Binding-site contacts:
Ligand atom C contacts residue ASN1069 of chain 6.E at 3.7 Å.
Ligand atom CG1 contacts residue PHE1068 of chain 6.E at 3.6 Å (hydrophobic).
Ligand atom NH1 contacts residue ASP1073 of chain 6.E at 3.4 Å (salt-bridge).
Ligand atom CZ contacts residue GLN1074 of chain 6.E at 3.4 Å.
Ligand atom N contacts residue ASN1069 of chain 6.E at 3.0 Å (h-bond).
Ligand atom CZ contacts residue ASP1073 of chain 6.E at 3.6 Å.
Ligand atom C contacts residue THR1065 of chain 6.E at 3.7 Å.
Ligand atom CD contacts residue ASN1069 of chain 6.E at 3.7 Å.
Ligand atom OD1 contacts residue LYS431 of chain 6.HD at 2.6 Å (salt-bridge).
Ligand atom CG2 contacts residue PHE1068 of chain 6.E at 3.6 Å (hydrophobic).
Ligand atom CD1 contacts residue ILE1053 of chain 6.E at 3.6 Å (hydrophobic).
Ligand atom CG contacts residue THR1065 of chain 6.E at 3.6 Å.
Ligand atom CA contacts residue ASN1069 of chain 6.E at 3.4 Å.
Ligand atom NE contacts residue GLN1074 of chain 6.E at 3.6 Å (h-bond).
Ligand atom NH1 contacts residue GLN1074 of chain 6.E at 3.8 Å.
Ligand atom NH2 contacts residue ASP1073 of chain 6.E at 3.0 Å (salt-bridge).
Ligand atom CG contacts residue GLN1074 of chain 6.E at 3.5 Å.
Ligand atom CB contacts residue THR1065 of chain 6.E at 3.6 Å.
Ligand atom CB contacts residue GLN1074 of chain 6.E at 3.7 Å.
Ligand atom CG contacts residue LYS431 of chain 6.HD at 3.6 Å.
Ligand atom CD contacts residue GLN1074 of chain 6.E at 2.8 Å.
Ligand atom CD2 contacts residue GLN1074 of chain 6.E at 3.2 Å.
Ligand atom CB contacts residue GLN1074 of chain 6.E at 3.3 Å.
Ligand atom CD1 contacts residue THR1065 of chain 6.E at 2.6 Å.
Ligand atom CD1 contacts residue PHE1068 of chain 6.E at 3.5 Å (hydrophobic).
Ligand atom CD1 contacts residue ARG1049 of chain 6.E at 3.0 Å.
Ligand atom NZ contacts residue ASP1073 of chain 6.E at 3.3 Å (salt-bridge).
Ligand atom CA contacts residue THR1065 of chain 6.E at 3.4 Å.
Ligand atom CD1 contacts residue LEU1064 of chain 6.E at 3.4 Å (hydrophobic).
Ligand atom N contacts residue THR1065 of chain 6.E at 2.3 Å (h-bond).
Ligand atom CD2 contacts residue ALA1075 of chain 6.E at 3.6 Å (hydrophobic).
Ligand atom O contacts residue ARG1049 of chain 6.E at 3.0 Å.
Ligand atom O contacts residue THR1065 of chain 6.E at 3.5 Å (h-bond).
Ligand atom CA contacts residue THR1065 of chain 6.E at 2.7 Å.
Ligand atom CE2 contacts residue GLN1074 of chain 6.E at 3.2 Å.
Ligand atom NH1 contacts residue ASN1069 of chain 6.E at 2.6 Å (h-bond).
Ligand atom C contacts residue THR1065 of chain 6.E at 2.9 Å.
Ligand atom CG2 contacts residue ASN1069 of chain 6.E at 3.3 Å.
Ligand atom O contacts residue THR1065 of chain 6.E at 2.7 Å.
Ligand atom O contacts residue ASN1069 of chain 6.E at 3.0 Å (h-bond).

Sequence of chain 6.HD:
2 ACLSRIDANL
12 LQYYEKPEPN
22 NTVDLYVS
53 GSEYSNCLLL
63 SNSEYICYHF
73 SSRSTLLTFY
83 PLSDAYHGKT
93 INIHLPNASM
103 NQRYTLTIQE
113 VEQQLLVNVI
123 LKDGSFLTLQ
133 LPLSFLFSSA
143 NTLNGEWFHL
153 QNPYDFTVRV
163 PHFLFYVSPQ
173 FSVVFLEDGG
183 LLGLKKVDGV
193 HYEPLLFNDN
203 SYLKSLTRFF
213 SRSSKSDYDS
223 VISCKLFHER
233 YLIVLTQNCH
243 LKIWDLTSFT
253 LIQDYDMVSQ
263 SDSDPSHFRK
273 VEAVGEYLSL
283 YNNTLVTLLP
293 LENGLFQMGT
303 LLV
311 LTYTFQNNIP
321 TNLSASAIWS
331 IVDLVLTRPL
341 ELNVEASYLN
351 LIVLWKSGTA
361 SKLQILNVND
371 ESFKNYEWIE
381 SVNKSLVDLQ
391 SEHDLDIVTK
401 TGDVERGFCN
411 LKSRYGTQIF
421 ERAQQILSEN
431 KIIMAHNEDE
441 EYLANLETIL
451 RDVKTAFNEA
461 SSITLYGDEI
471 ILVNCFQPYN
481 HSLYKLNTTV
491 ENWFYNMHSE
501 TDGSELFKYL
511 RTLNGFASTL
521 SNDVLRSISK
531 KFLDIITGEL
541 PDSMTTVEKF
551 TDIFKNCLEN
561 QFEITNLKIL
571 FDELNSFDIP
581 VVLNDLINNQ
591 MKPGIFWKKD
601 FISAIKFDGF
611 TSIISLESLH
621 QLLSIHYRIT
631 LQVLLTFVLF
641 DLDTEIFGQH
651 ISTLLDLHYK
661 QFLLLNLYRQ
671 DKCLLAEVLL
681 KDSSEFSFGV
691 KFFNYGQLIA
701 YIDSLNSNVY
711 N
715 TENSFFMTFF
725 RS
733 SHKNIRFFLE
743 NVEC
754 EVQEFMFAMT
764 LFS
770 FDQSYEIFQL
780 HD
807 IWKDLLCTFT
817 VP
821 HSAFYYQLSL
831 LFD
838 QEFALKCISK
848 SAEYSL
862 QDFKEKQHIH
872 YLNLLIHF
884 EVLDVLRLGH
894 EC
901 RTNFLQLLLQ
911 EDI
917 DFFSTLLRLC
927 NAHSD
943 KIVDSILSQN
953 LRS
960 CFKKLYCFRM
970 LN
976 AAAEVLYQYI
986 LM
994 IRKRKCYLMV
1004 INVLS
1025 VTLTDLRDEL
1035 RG

Sequence of chain 6.E:
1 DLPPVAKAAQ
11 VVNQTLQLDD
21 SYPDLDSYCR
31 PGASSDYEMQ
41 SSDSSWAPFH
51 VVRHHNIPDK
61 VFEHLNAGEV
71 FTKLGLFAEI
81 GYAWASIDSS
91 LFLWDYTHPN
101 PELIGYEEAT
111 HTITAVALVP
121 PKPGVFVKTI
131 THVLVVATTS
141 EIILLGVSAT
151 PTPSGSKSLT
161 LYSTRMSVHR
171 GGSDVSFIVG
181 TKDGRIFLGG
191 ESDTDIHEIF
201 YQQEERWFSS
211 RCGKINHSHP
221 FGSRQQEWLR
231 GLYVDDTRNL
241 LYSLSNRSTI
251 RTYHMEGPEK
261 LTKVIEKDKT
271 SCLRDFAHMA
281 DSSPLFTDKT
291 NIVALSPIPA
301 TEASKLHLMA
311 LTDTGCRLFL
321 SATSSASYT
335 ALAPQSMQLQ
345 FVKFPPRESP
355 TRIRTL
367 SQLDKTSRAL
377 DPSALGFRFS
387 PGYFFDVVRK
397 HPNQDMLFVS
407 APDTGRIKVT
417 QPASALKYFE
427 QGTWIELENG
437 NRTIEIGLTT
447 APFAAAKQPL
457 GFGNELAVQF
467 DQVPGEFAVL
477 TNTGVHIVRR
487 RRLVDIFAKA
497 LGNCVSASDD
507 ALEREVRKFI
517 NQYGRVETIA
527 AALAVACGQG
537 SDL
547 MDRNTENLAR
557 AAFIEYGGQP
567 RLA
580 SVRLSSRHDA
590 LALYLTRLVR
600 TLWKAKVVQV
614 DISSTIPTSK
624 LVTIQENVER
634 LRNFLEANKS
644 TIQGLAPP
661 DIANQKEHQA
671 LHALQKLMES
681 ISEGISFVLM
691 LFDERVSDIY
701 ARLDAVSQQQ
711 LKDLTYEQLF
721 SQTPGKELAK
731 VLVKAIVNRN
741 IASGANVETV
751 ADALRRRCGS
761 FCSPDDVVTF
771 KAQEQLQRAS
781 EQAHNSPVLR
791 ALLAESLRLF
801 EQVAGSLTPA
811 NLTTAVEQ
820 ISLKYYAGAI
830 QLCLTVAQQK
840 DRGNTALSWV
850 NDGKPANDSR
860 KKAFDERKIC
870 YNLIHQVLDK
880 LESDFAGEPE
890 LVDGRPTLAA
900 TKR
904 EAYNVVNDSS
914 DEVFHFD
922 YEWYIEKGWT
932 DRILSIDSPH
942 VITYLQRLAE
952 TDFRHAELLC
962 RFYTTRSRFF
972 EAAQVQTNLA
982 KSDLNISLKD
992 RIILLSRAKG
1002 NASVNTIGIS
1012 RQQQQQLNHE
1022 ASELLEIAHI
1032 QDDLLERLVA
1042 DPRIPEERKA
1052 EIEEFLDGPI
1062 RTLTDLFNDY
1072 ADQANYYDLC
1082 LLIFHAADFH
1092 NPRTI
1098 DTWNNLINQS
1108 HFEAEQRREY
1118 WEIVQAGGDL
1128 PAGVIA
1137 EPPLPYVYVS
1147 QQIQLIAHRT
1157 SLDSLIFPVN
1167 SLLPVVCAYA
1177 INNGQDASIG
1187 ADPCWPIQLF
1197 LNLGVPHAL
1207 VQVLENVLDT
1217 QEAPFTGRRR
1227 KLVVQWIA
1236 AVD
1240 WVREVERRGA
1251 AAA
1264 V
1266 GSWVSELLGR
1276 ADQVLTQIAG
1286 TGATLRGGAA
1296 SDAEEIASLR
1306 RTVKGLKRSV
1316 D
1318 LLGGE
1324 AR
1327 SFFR

The small molecule below binds the protein below.
Small molecule (SMILES): CC[C@H](C)[C@H](NC(=O)[C@@H](NC(=O)[C@H](CC(C)C)NC(=O)[C@@H](N)CCCCN)C(C)C)C(=O)N[C@@H](CC(N)=O)C(=O)N[C@@H](CCCCN)C(=O)N[C@@H](CC(=O)O)C(=O)N[C@@H](CCSC)C(=O)N[C@@H](CCCN=C(N)N)C(=O)N[C@H](C(=O)N[C@@H](CC(=O)O)C(=O)N[C@@H](CC(C)C)C(=O)N[C@@H](Cc1ccccc1)C(=O)N[C@@H](CO)C(=O)N1CCC[C@H]1C(=O)N1CCC[C@H]1C(=O)N[C@H](C=O)CC(N)=O)[C@@H](C)O